A protein and the small-molecule ligand that binds it are described below.
Small molecule (SMILES): CC(=O)N[C@@H]1[C@@H](O)[C@H](O)[C@@H](CO)O[C@H]1O

Sequence of chain 1.B:
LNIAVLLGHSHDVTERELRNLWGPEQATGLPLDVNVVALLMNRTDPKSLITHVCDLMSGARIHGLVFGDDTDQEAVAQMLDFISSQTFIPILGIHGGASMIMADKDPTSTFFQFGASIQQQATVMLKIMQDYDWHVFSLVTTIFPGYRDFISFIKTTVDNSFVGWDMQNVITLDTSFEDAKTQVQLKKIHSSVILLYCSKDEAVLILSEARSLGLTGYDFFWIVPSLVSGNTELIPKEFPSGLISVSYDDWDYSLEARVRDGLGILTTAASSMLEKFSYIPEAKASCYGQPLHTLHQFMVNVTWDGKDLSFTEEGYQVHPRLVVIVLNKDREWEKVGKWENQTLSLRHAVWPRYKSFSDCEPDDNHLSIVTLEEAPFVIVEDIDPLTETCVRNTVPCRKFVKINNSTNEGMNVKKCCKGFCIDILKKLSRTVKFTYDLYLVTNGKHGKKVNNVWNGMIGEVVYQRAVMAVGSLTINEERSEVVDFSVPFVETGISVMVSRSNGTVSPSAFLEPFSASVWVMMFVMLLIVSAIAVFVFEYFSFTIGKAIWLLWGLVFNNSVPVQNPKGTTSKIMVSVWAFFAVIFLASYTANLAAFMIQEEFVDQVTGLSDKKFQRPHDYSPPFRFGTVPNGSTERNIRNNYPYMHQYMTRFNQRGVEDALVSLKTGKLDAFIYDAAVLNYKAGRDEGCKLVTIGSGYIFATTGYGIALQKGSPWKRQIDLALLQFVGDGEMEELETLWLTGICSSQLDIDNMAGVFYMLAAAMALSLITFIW

Binding-site contacts:
Ligand atom C3 contacts residue GLU379 of chain 1.B at 4.0 Å.
Ligand atom O7 contacts residue ASN380 of chain 1.B at 4.0 Å.
Ligand atom C5 contacts residue ASN380 of chain 1.B at 3.7 Å.
Ligand atom O3 contacts residue GLU379 of chain 1.B at 3.2 Å (salt-bridge).
Ligand atom C3 contacts residue ASN380 of chain 1.B at 3.8 Å.
Ligand atom C7 contacts residue ASN380 of chain 1.B at 3.3 Å.
Ligand atom N2 contacts residue ASN380 of chain 1.B at 3.0 Å (h-bond).
Ligand atom O5 contacts residue ASN380 of chain 1.B at 2.4 Å (h-bond).
Ligand atom C2 contacts residue ASN380 of chain 1.B at 2.5 Å.
Ligand atom C4 contacts residue ASN380 of chain 1.B at 4.2 Å.
Ligand atom C4 contacts residue GLU379 of chain 1.B at 4.5 Å.
Ligand atom C1 contacts residue ASN380 of chain 1.B at 1.4 Å.
Ligand atom C8 contacts residue ASN380 of chain 1.B at 3.5 Å.
Ligand atom C2 contacts residue GLU379 of chain 1.B at 3.8 Å.
Ligand atom N2 contacts residue GLU379 of chain 1.B at 4.2 Å.